Sequence of chain 2.E:
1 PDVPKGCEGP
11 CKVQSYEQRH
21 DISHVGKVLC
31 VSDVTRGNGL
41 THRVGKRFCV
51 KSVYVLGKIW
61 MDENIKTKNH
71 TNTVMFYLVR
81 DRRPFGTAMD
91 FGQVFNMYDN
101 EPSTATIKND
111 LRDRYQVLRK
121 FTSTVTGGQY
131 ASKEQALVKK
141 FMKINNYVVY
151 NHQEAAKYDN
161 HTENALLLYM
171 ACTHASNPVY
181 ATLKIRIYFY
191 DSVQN

Sequence of chain 1.C:
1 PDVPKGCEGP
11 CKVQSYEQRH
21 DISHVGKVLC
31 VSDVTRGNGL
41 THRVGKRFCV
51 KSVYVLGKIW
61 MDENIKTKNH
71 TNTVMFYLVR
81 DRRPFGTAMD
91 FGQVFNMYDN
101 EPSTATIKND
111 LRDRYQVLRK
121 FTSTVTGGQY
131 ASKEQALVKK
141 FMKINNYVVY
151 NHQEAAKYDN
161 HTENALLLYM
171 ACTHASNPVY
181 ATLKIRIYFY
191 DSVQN

Sequence of chain 1.K:
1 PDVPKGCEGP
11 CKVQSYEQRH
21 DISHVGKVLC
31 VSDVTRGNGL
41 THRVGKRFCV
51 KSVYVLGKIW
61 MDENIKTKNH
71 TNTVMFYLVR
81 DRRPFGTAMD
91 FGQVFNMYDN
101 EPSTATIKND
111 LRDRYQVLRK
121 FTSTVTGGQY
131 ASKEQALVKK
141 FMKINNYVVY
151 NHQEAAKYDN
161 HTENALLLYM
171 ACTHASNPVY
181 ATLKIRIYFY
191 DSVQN

The small molecule below binds the protein below.
Small molecule (SMILES): Nc1ccn([C@H]2C[C@H](O[P](=O)(O)OC[C@H]3O[C@@H](n4ccc(N)nc4=O)C[C@@H]3O[P](=O)(O)OC[C@H]3O[C@@H](n4cnc5c(N)ncnc54)C[C@@H]3O[P](=O)(O)OC[C@H]3O[C@@H](n4ccc(N)nc4=O)C[C@@H]3O)[C@@H](CO[P](=O)(O)O[C@H]3C[C@H](n4cnc5c(N)ncnc54)O[C@@H]3CO[P](=O)(O)O[C@H]3C[C@H](n4cnc5c(N)ncnc54)O[C@@H]3CO[P](=O)(O)O[C@H]3C[C@H](n4ccc(N)nc4=O)O[C@@H]3COP(=O)=O)O2)c(=O)n1

Binding-site contacts:
Ligand atom OP2 contacts residue ASN195 of chain 2.E at 3.1 Å (h-bond).
Ligand atom C2' contacts residue CYS11 of chain 1.C at 3.5 Å (hydrophobic).
Ligand atom N4 contacts residue LYS51 of chain 1.C at 3.4 Å.
Ligand atom OP1 contacts residue ARG82 of chain 1.K at 3.0 Å (salt-bridge).
Ligand atom O3' contacts residue LEU118 of chain 1.K at 3.5 Å (h-bond).
Ligand atom O3' contacts residue ARG119 of chain 1.K at 3.7 Å.
Ligand atom O3' contacts residue ARG82 of chain 1.K at 3.1 Å (salt-bridge).
Ligand atom OP1 contacts residue VAL117 of chain 1.K at 3.6 Å.
Ligand atom P contacts residue TYR188 of chain 1.C at 3.5 Å.
Ligand atom C6 contacts residue CYS11 of chain 1.C at 3.7 Å (hydrophobic).
Ligand atom C5' contacts residue ARG47 of chain 2.E at 3.5 Å.
Ligand atom OP2 contacts residue ARG47 of chain 2.E at 2.5 Å (salt-bridge).
Ligand atom C4' contacts residue ARG80 of chain 1.K at 3.5 Å.
Ligand atom C3' contacts residue TYR188 of chain 1.C at 3.2 Å (hydrophobic).
Ligand atom O5' contacts residue ARG112 of chain 1.K at 3.2 Å.
Ligand atom OP1 contacts residue ASP113 of chain 1.K at 2.9 Å (salt-bridge).
Ligand atom OP1 contacts residue ARG119 of chain 1.K at 3.5 Å.
Ligand atom C5' contacts residue ARG112 of chain 1.K at 3.7 Å.
Ligand atom C5' contacts residue ARG82 of chain 1.K at 3.7 Å.
Ligand atom OP1 contacts residue ARG112 of chain 1.K at 2.7 Å (salt-bridge).
Ligand atom N1 contacts residue PHE141 of chain 1.C at 3.4 Å.
Ligand atom OP2 contacts residue ARG186 of chain 1.C at 3.0 Å (salt-bridge).
Ligand atom C4' contacts residue ARG82 of chain 1.K at 3.7 Å.
Ligand atom OP2 contacts residue LYS120 of chain 1.K at 2.9 Å (salt-bridge).
Ligand atom N7 contacts residue PHE141 of chain 1.C at 3.5 Å.
Ligand atom C2 contacts residue PHE141 of chain 1.C at 3.5 Å (hydrophobic).
Ligand atom C4 contacts residue PHE141 of chain 1.C at 3.5 Å (hydrophobic).
Ligand atom P contacts residue ARG82 of chain 1.K at 3.7 Å.
Ligand atom C5 contacts residue PHE141 of chain 1.C at 3.3 Å (hydrophobic).
Ligand atom O3' contacts residue TYR188 of chain 1.C at 3.0 Å (h-bond).
Ligand atom OP2 contacts residue TYR188 of chain 1.C at 2.7 Å (h-bond).
Ligand atom C5 contacts residue ASP2 of chain 1.C at 3.7 Å.
Ligand atom C2' contacts residue TYR188 of chain 1.C at 3.1 Å (hydrophobic).
Ligand atom N6 contacts residue PHE141 of chain 1.C at 3.4 Å.
Ligand atom C6 contacts residue PHE141 of chain 1.C at 3.4 Å (hydrophobic).
Ligand atom N3 contacts residue PHE141 of chain 1.C at 3.7 Å.
Ligand atom OP1 contacts residue LYS120 of chain 1.K at 3.0 Å (salt-bridge).
Ligand atom O2 contacts residue TYR188 of chain 1.C at 3.0 Å.
Ligand atom O4' contacts residue ARG80 of chain 1.K at 3.1 Å (salt-bridge).
Ligand atom OP2 contacts residue TYR54 of chain 1.C at 2.7 Å (h-bond).